Sequence of chain 1.A:
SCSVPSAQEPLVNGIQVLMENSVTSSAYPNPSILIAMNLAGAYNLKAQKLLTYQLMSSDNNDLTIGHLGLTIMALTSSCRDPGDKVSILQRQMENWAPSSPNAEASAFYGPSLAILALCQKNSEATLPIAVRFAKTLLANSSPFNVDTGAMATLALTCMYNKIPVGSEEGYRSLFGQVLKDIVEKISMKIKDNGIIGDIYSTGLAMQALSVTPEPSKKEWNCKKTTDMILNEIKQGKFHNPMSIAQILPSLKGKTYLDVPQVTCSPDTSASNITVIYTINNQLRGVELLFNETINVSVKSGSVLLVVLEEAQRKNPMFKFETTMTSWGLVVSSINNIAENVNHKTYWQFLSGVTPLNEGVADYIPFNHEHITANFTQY

Binding-site contacts:
Ligand atom C8 contacts residue GLN303 of chain 1.A at 3.8 Å.
Ligand atom O5 contacts residue THR397 of chain 1.A at 3.9 Å.
Ligand atom C5 contacts residue ASN395 of chain 1.A at 3.6 Å.
Ligand atom C6 contacts residue THR397 of chain 1.A at 4.4 Å.
Ligand atom O7 contacts residue VAL374 of chain 1.A at 4.0 Å.
Ligand atom N2 contacts residue ASN395 of chain 1.A at 3.0 Å (h-bond).
Ligand atom O6 contacts residue GLN398 of chain 1.A at 4.3 Å.
Ligand atom O6 contacts residue THR397 of chain 1.A at 3.1 Å (h-bond).
Ligand atom C7 contacts residue ASN395 of chain 1.A at 3.7 Å.
Ligand atom C2 contacts residue ASN395 of chain 1.A at 2.5 Å.
Ligand atom O7 contacts residue LEU371 of chain 1.A at 3.9 Å.
Ligand atom C8 contacts residue ASN395 of chain 1.A at 4.2 Å.
Ligand atom O6 contacts residue PHE396 of chain 1.A at 4.3 Å.
Ligand atom O5 contacts residue GLN303 of chain 1.A at 3.6 Å (h-bond).
Ligand atom C8 contacts residue LEU371 of chain 1.A at 4.1 Å (hydrophobic).
Ligand atom O5 contacts residue ASN395 of chain 1.A at 2.2 Å (h-bond).
Ligand atom C1 contacts residue ASN395 of chain 1.A at 1.4 Å.
Ligand atom C6 contacts residue GLN303 of chain 1.A at 3.6 Å.
Ligand atom C3 contacts residue ASN395 of chain 1.A at 3.8 Å.
Ligand atom C7 contacts residue LEU371 of chain 1.A at 4.3 Å (hydrophobic).
Ligand atom C4 contacts residue ASN395 of chain 1.A at 4.1 Å.
Ligand atom C5 contacts residue GLN303 of chain 1.A at 3.3 Å.
Ligand atom C1 contacts residue GLN303 of chain 1.A at 4.1 Å.

The protein below binds the small molecule below.
Small molecule (SMILES): CC(=O)N[C@H]1[C@H](O[C@H]2[C@H](O)[C@@H](NC(C)=O)CO[C@@H]2CO)O[C@H](CO)[C@@H](O)[C@@H]1O